The small molecule below binds the protein below.
Small molecule (SMILES): CC(=O)N[C@@H]1[C@@H](O)[C@H](O)[C@@H](CO)O[C@H]1O

Binding-site contacts:
Ligand atom C8 contacts residue LYS202 of chain 1.D at 4.0 Å.
Ligand atom C4 contacts residue ASN204 of chain 1.D at 4.2 Å.
Ligand atom N2 contacts residue ASN204 of chain 1.D at 2.9 Å (h-bond).
Ligand atom C5 contacts residue ASN204 of chain 1.D at 3.7 Å.
Ligand atom C2 contacts residue ASN204 of chain 1.D at 2.4 Å.
Ligand atom C3 contacts residue ASN204 of chain 1.D at 3.8 Å.
Ligand atom O5 contacts residue ASN204 of chain 1.D at 2.4 Å (h-bond).
Ligand atom C1 contacts residue ASN204 of chain 1.D at 1.4 Å.
Ligand atom O7 contacts residue ASN204 of chain 1.D at 3.8 Å.
Ligand atom C7 contacts residue ASN204 of chain 1.D at 3.5 Å.

Sequence of chain 1.D:
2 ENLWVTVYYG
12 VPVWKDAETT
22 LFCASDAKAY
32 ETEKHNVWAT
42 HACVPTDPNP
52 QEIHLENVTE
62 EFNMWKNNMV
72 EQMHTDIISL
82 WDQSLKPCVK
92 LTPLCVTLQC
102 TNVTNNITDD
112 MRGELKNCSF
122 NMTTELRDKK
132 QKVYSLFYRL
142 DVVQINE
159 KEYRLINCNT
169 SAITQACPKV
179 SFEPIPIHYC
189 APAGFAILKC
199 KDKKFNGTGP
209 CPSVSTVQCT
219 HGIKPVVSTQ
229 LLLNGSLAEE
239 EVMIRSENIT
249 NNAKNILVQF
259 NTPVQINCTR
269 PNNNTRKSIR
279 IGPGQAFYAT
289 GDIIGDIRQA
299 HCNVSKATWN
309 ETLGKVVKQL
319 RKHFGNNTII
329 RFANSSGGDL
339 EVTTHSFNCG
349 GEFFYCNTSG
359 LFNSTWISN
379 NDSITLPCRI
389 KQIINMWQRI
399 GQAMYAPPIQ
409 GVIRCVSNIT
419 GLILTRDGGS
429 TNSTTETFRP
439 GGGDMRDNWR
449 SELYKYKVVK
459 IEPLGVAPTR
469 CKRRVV